Sequence of chain 1.D:
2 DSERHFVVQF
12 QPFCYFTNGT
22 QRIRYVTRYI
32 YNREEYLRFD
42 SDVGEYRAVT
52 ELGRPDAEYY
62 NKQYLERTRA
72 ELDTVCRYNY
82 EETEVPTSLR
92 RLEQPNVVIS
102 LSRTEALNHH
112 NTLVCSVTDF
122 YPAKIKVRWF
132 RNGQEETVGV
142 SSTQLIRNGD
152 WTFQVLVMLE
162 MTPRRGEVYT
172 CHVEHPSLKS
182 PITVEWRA

Sequence of chain 1.B:
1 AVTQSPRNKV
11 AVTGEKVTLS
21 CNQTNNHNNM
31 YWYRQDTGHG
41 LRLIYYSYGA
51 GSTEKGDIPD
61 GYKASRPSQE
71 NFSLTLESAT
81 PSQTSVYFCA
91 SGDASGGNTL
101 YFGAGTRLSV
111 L

A small-molecule ligand and the protein it binds are described below.
Small molecule (SMILES): C[C@H](NC(=O)CNC(=O)CNC(=O)[C@@H](N)CCCN=C(N)N)C(=O)N[C@@H](CO)C(=O)N[C@@H](CCC(N)=O)C(=O)N[C@@H](Cc1ccc(O)cc1)C(=O)N[C@@H](CCCN=C(N)N)C(=O)N1CCC[C@H]1C(=O)N[C@@H](CO)C(=O)N[C@@H](CCC(N)=O)C(=O)O

Binding-site contacts:
Ligand atom O contacts residue TYR61 of chain 1.D at 2.8 Å (h-bond).
Ligand atom CA contacts residue ASN80 of chain 1.D at 3.0 Å.
Ligand atom O contacts residue THR66 of chain 1.C at 3.2 Å.
Ligand atom O contacts residue HIS69 of chain 1.C at 3.0 Å (h-bond).
Ligand atom CE1 contacts residue TYR30 of chain 1.D at 3.4 Å (hydrophobic).
Ligand atom N contacts residue ASN70 of chain 1.C at 2.8 Å (h-bond).
Ligand atom CG contacts residue TYR30 of chain 1.D at 3.2 Å (hydrophobic).
Ligand atom O contacts residue TYR79 of chain 1.D at 2.9 Å (h-bond).
Ligand atom OE1 contacts residue ASN63 of chain 1.C at 2.8 Å (h-bond).
Ligand atom N contacts residue ASN63 of chain 1.C at 3.1 Å (h-bond).
Ligand atom N contacts residue TYR30 of chain 1.D at 3.1 Å (h-bond).
Ligand atom OG contacts residue VAL73 of chain 1.C at 3.3 Å.
Ligand atom CG contacts residue TYR65 of chain 1.D at 3.4 Å (hydrophobic).
Ligand atom N contacts residue TYR9 of chain 1.C at 3.0 Å (h-bond).
Ligand atom OG contacts residue ASN70 of chain 1.C at 3.0 Å (h-bond).
Ligand atom CD1 contacts residue TYR30 of chain 1.D at 3.3 Å (hydrophobic).
Ligand atom CA contacts residue ASN94 of chain 1.A at 3.1 Å.
Ligand atom N contacts residue ASN94 of chain 1.A at 3.0 Å (h-bond).
Ligand atom O contacts residue TYR65 of chain 1.D at 2.9 Å (h-bond).
Ligand atom CB contacts residue TYR26 of chain 1.D at 2.9 Å (hydrophobic).
Ligand atom O contacts residue PHE25 of chain 1.C at 3.1 Å.
Ligand atom CB contacts residue ASN70 of chain 1.C at 3.3 Å.
Ligand atom CG contacts residue ASP93 of chain 1.B at 3.3 Å.
Ligand atom CG contacts residue GLY96 of chain 1.B at 3.3 Å.
Ligand atom N contacts residue ASN80 of chain 1.D at 3.2 Å (h-bond).
Ligand atom NH2 contacts residue GLU72 of chain 1.D at 3.3 Å (salt-bridge).
Ligand atom CB contacts residue ASP57 of chain 1.D at 3.1 Å.
Ligand atom N contacts residue SER54 of chain 1.C at 3.1 Å (h-bond).
Ligand atom C contacts residue TYR61 of chain 1.D at 3.3 Å (hydrophobic).
Ligand atom CD contacts residue TYR65 of chain 1.D at 3.3 Å (hydrophobic).
Ligand atom CD1 contacts residue PHE11 of chain 1.D at 3.3 Å (hydrophobic).
Ligand atom O contacts residue ASN80 of chain 1.D at 3.0 Å (h-bond).
Ligand atom N contacts residue GLU72 of chain 1.D at 3.0 Å (salt-bridge).
Ligand atom CB contacts residue TYR23 of chain 1.C at 3.4 Å (hydrophobic).
Ligand atom C contacts residue ASN70 of chain 1.C at 3.3 Å.
Ligand atom O contacts residue ASN70 of chain 1.C at 2.8 Å (h-bond).
Ligand atom CD contacts residue TYR95 of chain 1.A at 3.2 Å (hydrophobic).
Ligand atom CB contacts residue TYR65 of chain 1.D at 3.2 Å (hydrophobic).
Ligand atom O contacts residue TYR61 of chain 1.D at 3.2 Å (h-bond).
Ligand atom OG contacts residue TYR26 of chain 1.D at 2.5 Å (h-bond).

Sequence of chain 1.C:
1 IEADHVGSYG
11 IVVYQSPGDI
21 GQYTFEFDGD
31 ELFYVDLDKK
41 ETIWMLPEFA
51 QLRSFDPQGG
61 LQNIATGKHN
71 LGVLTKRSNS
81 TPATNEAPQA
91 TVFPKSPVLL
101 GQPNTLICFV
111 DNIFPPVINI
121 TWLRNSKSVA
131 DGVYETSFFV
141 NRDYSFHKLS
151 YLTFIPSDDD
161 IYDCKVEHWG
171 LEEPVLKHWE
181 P

Sequence of chain 1.A:
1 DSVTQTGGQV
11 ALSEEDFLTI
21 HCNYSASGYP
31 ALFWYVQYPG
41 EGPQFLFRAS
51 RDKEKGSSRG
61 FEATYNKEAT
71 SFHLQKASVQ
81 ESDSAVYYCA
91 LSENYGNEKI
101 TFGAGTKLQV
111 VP